The protein below binds the small molecule below.
Small molecule (SMILES): NCCc1c[nH]cn1

Binding-site contacts:
Ligand atom CB contacts residue SER13 of chain 1.A at 4.5 Å.
Ligand atom N contacts residue ASP95 of chain 1.A at 2.7 Å (salt-bridge).
Ligand atom CE1 contacts residue TYR52 of chain 1.A at 3.7 Å (hydrophobic).
Ligand atom N contacts residue TYR52 of chain 1.A at 4.4 Å.
Ligand atom CG contacts residue ILE77 of chain 1.A at 4.3 Å (hydrophobic).
Ligand atom CA contacts residue ASP95 of chain 1.A at 3.2 Å.
Ligand atom CG contacts residue TYR52 of chain 1.A at 3.5 Å (hydrophobic).
Ligand atom CD2 contacts residue ILE77 of chain 1.A at 4.5 Å (hydrophobic).
Ligand atom CE1 contacts residue ILE77 of chain 1.A at 4.1 Å (hydrophobic).
Ligand atom CA contacts residue ILE77 of chain 1.A at 4.3 Å (hydrophobic).
Ligand atom N contacts residue ILE14 of chain 1.A at 4.5 Å.
Ligand atom CB contacts residue TRP106 of chain 1.A at 4.2 Å (hydrophobic).
Ligand atom CB contacts residue TYR52 of chain 1.A at 3.7 Å (hydrophobic).
Ligand atom NE2 contacts residue ILE77 of chain 1.A at 4.4 Å.
Ligand atom CG contacts residue VAL38 of chain 1.A at 3.9 Å (hydrophobic).
Ligand atom NE2 contacts residue VAL97 of chain 1.A at 4.5 Å.
Ligand atom ND1 contacts residue VAL38 of chain 1.A at 3.7 Å.
Ligand atom CE1 contacts residue VAL38 of chain 1.A at 4.3 Å (hydrophobic).
Ligand atom NE2 contacts residue TRP106 of chain 1.A at 3.7 Å.
Ligand atom CB contacts residue TYR22 of chain 1.A at 4.1 Å (hydrophobic).
Ligand atom CA contacts residue ILE14 of chain 1.A at 4.4 Å (hydrophobic).
Ligand atom N contacts residue TYR22 of chain 1.A at 3.4 Å.
Ligand atom NE2 contacts residue SER84 of chain 1.A at 4.5 Å.
Ligand atom CD2 contacts residue VAL97 of chain 1.A at 4.4 Å (hydrophobic).
Ligand atom N contacts residue SER13 of chain 1.A at 2.7 Å (h-bond).
Ligand atom ND1 contacts residue TYR52 of chain 1.A at 2.7 Å (h-bond).
Ligand atom CB contacts residue VAL38 of chain 1.A at 3.8 Å (hydrophobic).
Ligand atom CA contacts residue SER13 of chain 1.A at 3.2 Å.
Ligand atom ND1 contacts residue ILE77 of chain 1.A at 4.0 Å.
Ligand atom CB contacts residue ASP95 of chain 1.A at 3.4 Å.
Ligand atom CG contacts residue TRP106 of chain 1.A at 4.1 Å (hydrophobic).
Ligand atom CA contacts residue TYR52 of chain 1.A at 3.5 Å (hydrophobic).
Ligand atom CD2 contacts residue TRP106 of chain 1.A at 3.3 Å (hydrophobic).

Sequence of chain 1.A:
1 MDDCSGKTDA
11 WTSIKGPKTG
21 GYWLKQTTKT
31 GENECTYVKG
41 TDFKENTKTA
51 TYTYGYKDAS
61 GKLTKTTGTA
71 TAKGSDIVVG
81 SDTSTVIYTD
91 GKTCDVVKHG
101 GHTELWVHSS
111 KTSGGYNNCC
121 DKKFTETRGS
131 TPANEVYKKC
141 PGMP